Binding-site contacts:
Ligand atom C3 contacts residue ASN801 of chain 1.B at 3.7 Å.
Ligand atom C1 contacts residue ASN801 of chain 1.B at 1.4 Å.
Ligand atom C7 contacts residue ASN801 of chain 1.B at 3.6 Å.
Ligand atom N2 contacts residue ASN801 of chain 1.B at 2.8 Å (h-bond).
Ligand atom O7 contacts residue ASN801 of chain 1.B at 4.0 Å.
Ligand atom C1 contacts residue SER803 of chain 1.B at 4.1 Å.
Ligand atom O7 contacts residue SER803 of chain 1.B at 3.6 Å.
Ligand atom C2 contacts residue ASN801 of chain 1.B at 2.4 Å.
Ligand atom C5 contacts residue GLN804 of chain 1.B at 4.5 Å.
Ligand atom C8 contacts residue GLN804 of chain 1.B at 3.5 Å.
Ligand atom C5 contacts residue ASN801 of chain 1.B at 3.6 Å.
Ligand atom C4 contacts residue ASN801 of chain 1.B at 4.2 Å.
Ligand atom O5 contacts residue SER803 of chain 1.B at 4.4 Å.
Ligand atom C5 contacts residue SER803 of chain 1.B at 4.3 Å.
Ligand atom C6 contacts residue GLN804 of chain 1.B at 3.9 Å.
Ligand atom O5 contacts residue ASN801 of chain 1.B at 2.3 Å (h-bond).

This small molecule binds to this protein.
Small molecule (SMILES): CC(=O)N[C@H]1[C@H](O[C@H]2[C@H](O)[C@@H](NC(C)=O)CO[C@@H]2CO)O[C@H](CO)[C@@H](O)[C@@H]1O

Sequence of chain 1.B:
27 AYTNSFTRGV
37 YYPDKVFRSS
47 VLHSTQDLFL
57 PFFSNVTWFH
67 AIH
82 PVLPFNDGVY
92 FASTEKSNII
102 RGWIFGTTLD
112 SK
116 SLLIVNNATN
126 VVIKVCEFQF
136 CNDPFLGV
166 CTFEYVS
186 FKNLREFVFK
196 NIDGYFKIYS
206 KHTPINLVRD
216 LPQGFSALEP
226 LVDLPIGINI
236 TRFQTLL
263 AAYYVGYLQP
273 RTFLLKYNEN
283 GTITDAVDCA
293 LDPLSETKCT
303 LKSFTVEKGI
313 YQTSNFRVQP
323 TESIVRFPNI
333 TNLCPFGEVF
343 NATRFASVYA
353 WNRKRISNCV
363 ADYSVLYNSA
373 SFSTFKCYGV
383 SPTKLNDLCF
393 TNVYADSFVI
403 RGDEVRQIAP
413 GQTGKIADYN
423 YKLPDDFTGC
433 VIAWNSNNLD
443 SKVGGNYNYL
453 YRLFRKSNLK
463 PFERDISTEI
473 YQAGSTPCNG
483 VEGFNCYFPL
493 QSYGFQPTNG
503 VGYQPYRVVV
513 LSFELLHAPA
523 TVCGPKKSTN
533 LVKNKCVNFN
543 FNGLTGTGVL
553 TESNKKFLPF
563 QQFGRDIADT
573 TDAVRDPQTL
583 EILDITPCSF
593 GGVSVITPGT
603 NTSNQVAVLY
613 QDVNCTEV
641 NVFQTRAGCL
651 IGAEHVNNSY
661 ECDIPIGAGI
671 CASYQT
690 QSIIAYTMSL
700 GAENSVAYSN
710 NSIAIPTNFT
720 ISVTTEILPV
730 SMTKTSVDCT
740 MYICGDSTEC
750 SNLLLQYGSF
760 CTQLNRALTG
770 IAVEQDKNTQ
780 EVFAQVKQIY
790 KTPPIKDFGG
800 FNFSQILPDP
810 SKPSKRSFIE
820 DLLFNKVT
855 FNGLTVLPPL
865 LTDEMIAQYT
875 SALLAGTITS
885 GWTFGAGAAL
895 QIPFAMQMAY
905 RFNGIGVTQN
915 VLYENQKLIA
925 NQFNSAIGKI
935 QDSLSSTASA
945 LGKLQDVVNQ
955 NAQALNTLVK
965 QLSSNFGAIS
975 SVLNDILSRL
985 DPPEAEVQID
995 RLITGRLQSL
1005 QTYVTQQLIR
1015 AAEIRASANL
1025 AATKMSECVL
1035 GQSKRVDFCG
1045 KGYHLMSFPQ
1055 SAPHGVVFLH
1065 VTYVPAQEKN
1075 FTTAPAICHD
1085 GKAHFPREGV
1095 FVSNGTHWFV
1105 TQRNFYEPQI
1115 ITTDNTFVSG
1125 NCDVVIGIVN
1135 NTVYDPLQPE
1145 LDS